This small molecule binds to this protein.
Small molecule (SMILES): Nc1ncnc2c1ncn2[C@@H]1O[C@H](COP(=O)(O)O)[C@@H](OP(=O)(O)O)[C@H]1O

Sequence of chain 1.B:
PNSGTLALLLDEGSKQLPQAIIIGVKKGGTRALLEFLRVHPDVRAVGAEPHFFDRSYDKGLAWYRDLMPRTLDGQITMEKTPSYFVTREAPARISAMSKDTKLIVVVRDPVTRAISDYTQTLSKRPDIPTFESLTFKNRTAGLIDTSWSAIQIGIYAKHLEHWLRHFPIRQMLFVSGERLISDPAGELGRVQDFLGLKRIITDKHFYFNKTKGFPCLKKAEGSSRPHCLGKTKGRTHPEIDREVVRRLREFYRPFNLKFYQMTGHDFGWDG

Binding-site contacts:
Ligand atom C5 contacts residue PHE214 of chain 1.B at 3.7 Å (hydrophobic).
Ligand atom O3P contacts residue GLY234 of chain 1.B at 2.9 Å (h-bond).
Ligand atom P2 contacts residue LYS27 of chain 1.B at 3.8 Å.
Ligand atom C4 contacts residue PHE214 of chain 1.B at 3.7 Å (hydrophobic).
Ligand atom O2P contacts residue SER116 of chain 1.B at 2.7 Å (h-bond).
Ligand atom N3 contacts residue LYS233 of chain 1.B at 3.8 Å.
Ligand atom O4P contacts residue GLY29 of chain 1.B at 3.2 Å (h-bond).
Ligand atom O4P contacts residue THR30 of chain 1.B at 2.6 Å (h-bond).
Ligand atom N7 contacts residue ILE181 of chain 1.B at 3.5 Å.
Ligand atom N1 contacts residue PHE214 of chain 1.B at 3.4 Å.
Ligand atom O2P contacts residue ARG108 of chain 1.B at 3.3 Å (salt-bridge).
Ligand atom C8 contacts residue ILE181 of chain 1.B at 3.4 Å (hydrophobic).
Ligand atom O5' contacts residue GLY29 of chain 1.B at 3.1 Å (h-bond).
Ligand atom O4' contacts residue GLY29 of chain 1.B at 3.4 Å.
Ligand atom P2 contacts residue LYS233 of chain 1.B at 3.6 Å.
Ligand atom O5P contacts residue ARG31 of chain 1.B at 3.0 Å (salt-bridge).
Ligand atom O3' contacts residue SER116 of chain 1.B at 3.6 Å.
Ligand atom N7 contacts residue ALA32 of chain 1.B at 3.5 Å.
Ligand atom O2P contacts residue HIS237 of chain 1.B at 2.6 Å (h-bond).
Ligand atom N6 contacts residue PRO215 of chain 1.B at 3.0 Å (h-bond).
Ligand atom P2 contacts residue THR30 of chain 1.B at 3.6 Å.
Ligand atom C6 contacts residue LEU229 of chain 1.B at 3.8 Å (hydrophobic).
Ligand atom O1P contacts residue GLY234 of chain 1.B at 3.3 Å.
Ligand atom N6 contacts residue PHE214 of chain 1.B at 3.7 Å.
Ligand atom O6P contacts residue LYS27 of chain 1.B at 2.8 Å (salt-bridge).
Ligand atom C2 contacts residue LYS233 of chain 1.B at 3.5 Å.
Ligand atom O4P contacts residue LYS27 of chain 1.B at 3.4 Å (salt-bridge).
Ligand atom C5' contacts residue LYS27 of chain 1.B at 3.6 Å.
Ligand atom O3' contacts residue ARG108 of chain 1.B at 3.1 Å (salt-bridge).
Ligand atom O4P contacts residue GLY28 of chain 1.B at 3.5 Å (h-bond).
Ligand atom O3P contacts residue ARG235 of chain 1.B at 2.9 Å (salt-bridge).
Ligand atom O5P contacts residue THR30 of chain 1.B at 3.6 Å (h-bond).
Ligand atom O5' contacts residue LYS27 of chain 1.B at 3.4 Å.
Ligand atom O5P contacts residue LYS233 of chain 1.B at 2.8 Å (salt-bridge).
Ligand atom C2 contacts residue PHE214 of chain 1.B at 3.8 Å (hydrophobic).
Ligand atom C2 contacts residue LEU229 of chain 1.B at 3.6 Å (hydrophobic).
Ligand atom O6P contacts residue LYS233 of chain 1.B at 3.2 Å (salt-bridge).
Ligand atom P1 contacts residue SER116 of chain 1.B at 3.7 Å.
Ligand atom C6 contacts residue PHE214 of chain 1.B at 3.6 Å (hydrophobic).
Ligand atom N1 contacts residue LEU229 of chain 1.B at 3.5 Å.